Sequence of chain 2.A:
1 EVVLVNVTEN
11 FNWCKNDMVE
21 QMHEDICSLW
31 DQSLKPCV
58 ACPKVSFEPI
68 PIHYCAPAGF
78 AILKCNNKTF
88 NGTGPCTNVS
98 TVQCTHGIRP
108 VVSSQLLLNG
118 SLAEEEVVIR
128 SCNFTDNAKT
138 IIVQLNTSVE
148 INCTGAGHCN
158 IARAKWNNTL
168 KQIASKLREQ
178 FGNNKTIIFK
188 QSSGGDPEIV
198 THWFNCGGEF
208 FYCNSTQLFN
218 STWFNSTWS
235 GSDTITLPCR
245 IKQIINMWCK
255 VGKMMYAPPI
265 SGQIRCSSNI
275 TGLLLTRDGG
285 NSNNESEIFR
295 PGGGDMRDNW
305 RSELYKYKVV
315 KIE

A protein and the small-molecule ligand that binds it are described below.
Small molecule (SMILES): CC(=O)N[C@@H]1[C@@H](O)[C@H](O)[C@@H](CO)O[C@H]1O

Binding-site contacts:
Ligand atom C7 contacts residue ASN116 of chain 2.A at 3.8 Å.
Ligand atom O3 contacts residue CYS270 of chain 2.A at 4.1 Å.
Ligand atom C8 contacts residue ASN202 of chain 2.A at 3.4 Å.
Ligand atom O3 contacts residue ARG106 of chain 2.A at 3.8 Å.
Ligand atom C3 contacts residue SER271 of chain 2.A at 3.7 Å.
Ligand atom C5 contacts residue SER271 of chain 2.A at 3.4 Å.
Ligand atom C3 contacts residue SER272 of chain 2.A at 4.2 Å.
Ligand atom O7 contacts residue PRO107 of chain 2.A at 4.0 Å.
Ligand atom C4 contacts residue SER271 of chain 2.A at 3.8 Å.
Ligand atom N2 contacts residue SER272 of chain 2.A at 2.8 Å (h-bond).
Ligand atom C3 contacts residue CYS203 of chain 2.A at 3.9 Å (hydrophobic).
Ligand atom O7 contacts residue ARG106 of chain 2.A at 2.7 Å (salt-bridge).
Ligand atom C7 contacts residue ARG106 of chain 2.A at 3.9 Å.
Ligand atom O7 contacts residue CYS203 of chain 2.A at 3.9 Å.
Ligand atom C8 contacts residue SER272 of chain 2.A at 3.5 Å.
Ligand atom C2 contacts residue SER272 of chain 2.A at 3.8 Å.
Ligand atom O5 contacts residue ASN116 of chain 2.A at 2.3 Å (h-bond).
Ligand atom C4 contacts residue ASN116 of chain 2.A at 4.2 Å.
Ligand atom C5 contacts residue ASN116 of chain 2.A at 3.6 Å.
Ligand atom C7 contacts residue ASN202 of chain 2.A at 4.0 Å.
Ligand atom C2 contacts residue ASN116 of chain 2.A at 2.4 Å.
Ligand atom O5 contacts residue NAG1 of chain 2.O at 4.0 Å.
Ligand atom C7 contacts residue CYS203 of chain 2.A at 3.8 Å (hydrophobic).
Ligand atom C7 contacts residue SER272 of chain 2.A at 3.6 Å.
Ligand atom O5 contacts residue SER271 of chain 2.A at 4.1 Å.
Ligand atom O4 contacts residue SER271 of chain 2.A at 3.8 Å.
Ligand atom C1 contacts residue SER272 of chain 2.A at 3.9 Å.
Ligand atom O3 contacts residue CYS203 of chain 2.A at 3.0 Å (h-bond).
Ligand atom C1 contacts residue ASN116 of chain 2.A at 1.4 Å.
Ligand atom O7 contacts residue ASN116 of chain 2.A at 4.2 Å.
Ligand atom C8 contacts residue CYS203 of chain 2.A at 4.1 Å (hydrophobic).
Ligand atom C8 contacts residue PHE201 of chain 2.A at 3.5 Å (hydrophobic).
Ligand atom C8 contacts residue PRO107 of chain 2.A at 3.8 Å (hydrophobic).
Ligand atom C3 contacts residue ASN116 of chain 2.A at 3.8 Å.
Ligand atom O7 contacts residue ASN202 of chain 2.A at 3.7 Å.
Ligand atom C8 contacts residue LEU115 of chain 2.A at 3.9 Å (hydrophobic).
Ligand atom N2 contacts residue CYS270 of chain 2.A at 4.2 Å.
Ligand atom C1 contacts residue SER271 of chain 2.A at 3.9 Å.
Ligand atom N2 contacts residue ASN116 of chain 2.A at 2.9 Å (h-bond).
Ligand atom N2 contacts residue CYS203 of chain 2.A at 4.0 Å.